Binding-site contacts:
Ligand atom O4 contacts residue ASN115 of chain 2.A at 3.3 Å (h-bond).
Ligand atom O2 contacts residue GLN77 of chain 2.A at 3.2 Å.
Ligand atom N5 contacts residue CYS73 of chain 2.A at 3.1 Å (h-bond).
Ligand atom O2' contacts residue ASP72 of chain 2.A at 2.5 Å (salt-bridge).
Ligand atom C10 contacts residue LEU117 of chain 2.A at 3.6 Å (hydrophobic).
Ligand atom C6 contacts residue GLN136 of chain 2.A at 3.6 Å.
Ligand atom O4 contacts residue LEU76 of chain 2.A at 3.5 Å.
Ligand atom O1P contacts residue ARG74 of chain 2.A at 3.0 Å (salt-bridge).
Ligand atom C9A contacts residue CYS73 of chain 2.A at 3.2 Å (hydrophobic).
Ligand atom O3P contacts residue ARG86 of chain 2.A at 2.9 Å (salt-bridge).
Ligand atom C8M contacts residue PHE132 of chain 2.A at 3.6 Å (hydrophobic).
Ligand atom C4 contacts residue LEU76 of chain 2.A at 3.6 Å (hydrophobic).
Ligand atom O1P contacts residue ARG86 of chain 2.A at 3.6 Å.
Ligand atom P contacts residue ARG86 of chain 2.A at 3.6 Å.
Ligand atom C8 contacts residue ILE119 of chain 2.A at 3.7 Å (hydrophobic).
Ligand atom C7M contacts residue GLY134 of chain 2.A at 3.7 Å.
Ligand atom O1P contacts residue ARG81 of chain 2.A at 3.1 Å (salt-bridge).
Ligand atom O3P contacts residue ARG90 of chain 2.A at 2.8 Å (salt-bridge).
Ligand atom P contacts residue ARG74 of chain 2.A at 3.3 Å.
Ligand atom C2 contacts residue CYS73 of chain 2.A at 3.5 Å (hydrophobic).
Ligand atom O4' contacts residue GLN77 of chain 2.A at 3.1 Å (h-bond).
Ligand atom O2 contacts residue ASN105 of chain 2.A at 2.9 Å (h-bond).
Ligand atom C9 contacts residue ILE119 of chain 2.A at 3.5 Å (hydrophobic).
Ligand atom C2 contacts residue ASN105 of chain 2.A at 3.5 Å.
Ligand atom N3 contacts residue ASN105 of chain 2.A at 2.9 Å (h-bond).
Ligand atom N1 contacts residue LEU117 of chain 2.A at 3.6 Å.
Ligand atom C8M contacts residue ILE119 of chain 2.A at 3.7 Å (hydrophobic).
Ligand atom C5A contacts residue CYS73 of chain 2.A at 3.2 Å (hydrophobic).
Ligand atom N3 contacts residue LEU76 of chain 2.A at 3.5 Å.
Ligand atom O4 contacts residue LEU117 of chain 2.A at 3.4 Å.
Ligand atom O2' contacts residue CYS73 of chain 2.A at 3.5 Å (h-bond).
Ligand atom O2P contacts residue ARG74 of chain 2.A at 2.7 Å (salt-bridge).
Ligand atom C4 contacts residue CYS73 of chain 2.A at 3.6 Å (hydrophobic).
Ligand atom C2' contacts residue ASP72 of chain 2.A at 3.4 Å.
Ligand atom C10 contacts residue CYS73 of chain 2.A at 3.0 Å (hydrophobic).
Ligand atom O4 contacts residue GLN136 of chain 2.A at 3.5 Å (h-bond).
Ligand atom N5 contacts residue GLN136 of chain 2.A at 3.1 Å (h-bond).
Ligand atom N10 contacts residue CYS73 of chain 2.A at 3.2 Å (h-bond).
Ligand atom C4A contacts residue CYS73 of chain 2.A at 2.5 Å (hydrophobic).
Ligand atom C4 contacts residue LEU117 of chain 2.A at 3.6 Å (hydrophobic).

Sequence of chain 2.A:
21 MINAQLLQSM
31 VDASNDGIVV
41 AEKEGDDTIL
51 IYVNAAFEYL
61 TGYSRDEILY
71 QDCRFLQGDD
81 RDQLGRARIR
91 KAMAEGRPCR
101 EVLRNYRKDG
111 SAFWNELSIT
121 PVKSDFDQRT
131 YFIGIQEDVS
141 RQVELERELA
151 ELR

This small molecule binds to this protein.
Small molecule (SMILES): Cc1cc2c(cc1C)N(C[C@H](O)[C@H](O)[C@H](O)COP(=O)(O)O)C1=NC(=O)NC(=O)[C@@H]1N2